Binding-site contacts:
Ligand atom C2 contacts residue ASN235 of chain 2.A at 2.5 Å.
Ligand atom O7 contacts residue ASN235 of chain 2.A at 3.5 Å (h-bond).
Ligand atom C5 contacts residue ASN235 of chain 2.A at 3.6 Å.
Ligand atom C8 contacts residue ARG168 of chain 2.A at 4.3 Å.
Ligand atom O6 contacts residue LYS164 of chain 2.A at 4.3 Å.
Ligand atom C1 contacts residue ASN235 of chain 2.A at 1.4 Å.
Ligand atom O5 contacts residue ASN235 of chain 2.A at 2.3 Å (h-bond).
Ligand atom C7 contacts residue ASN235 of chain 2.A at 3.5 Å.
Ligand atom C8 contacts residue PRO234 of chain 2.A at 4.1 Å (hydrophobic).
Ligand atom N2 contacts residue ASN235 of chain 2.A at 3.1 Å (h-bond).
Ligand atom C3 contacts residue ASN235 of chain 2.A at 3.9 Å.
Ligand atom O6 contacts residue ASN235 of chain 2.A at 4.0 Å.
Ligand atom C4 contacts residue ASN235 of chain 2.A at 4.2 Å.

Sequence of chain 2.A:
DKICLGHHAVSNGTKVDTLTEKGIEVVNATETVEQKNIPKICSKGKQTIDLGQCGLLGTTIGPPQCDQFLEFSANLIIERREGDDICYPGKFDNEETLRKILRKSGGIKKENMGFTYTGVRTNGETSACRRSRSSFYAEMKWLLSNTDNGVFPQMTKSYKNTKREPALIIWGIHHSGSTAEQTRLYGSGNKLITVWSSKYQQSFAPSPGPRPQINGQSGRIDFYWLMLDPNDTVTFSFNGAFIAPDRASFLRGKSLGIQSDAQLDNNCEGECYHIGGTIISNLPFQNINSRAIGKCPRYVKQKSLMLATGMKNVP

A small-molecule ligand and the protein it binds are described below.
Small molecule (SMILES): CC(=O)N[C@@H]1[C@@H](O)[C@H](O)[C@@H](CO)O[C@H]1O